Sequence of chain 1.C:
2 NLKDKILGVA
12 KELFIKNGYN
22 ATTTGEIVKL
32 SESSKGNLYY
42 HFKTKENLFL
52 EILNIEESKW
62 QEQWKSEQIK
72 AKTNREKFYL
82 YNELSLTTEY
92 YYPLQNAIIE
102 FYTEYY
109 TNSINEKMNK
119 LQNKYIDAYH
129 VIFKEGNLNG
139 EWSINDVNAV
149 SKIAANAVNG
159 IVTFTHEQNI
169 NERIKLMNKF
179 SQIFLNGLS

A small-molecule ligand and the protein it binds are described below.
Small molecule (SMILES): CCNc1cc2oc3c/c(=[NH+]/CC)c(C)cc-3c(-c3ccccc3C(=O)OCC)c2cc1C

Binding-site contacts:
Ligand atom C17 contacts residue LEU54 of chain 1.C at 3.1 Å (hydrophobic).
Ligand atom C25 contacts residue GLN64 of chain 1.C at 3.1 Å.
Ligand atom C17 contacts residue GLU58 of chain 1.C at 3.9 Å.
Ligand atom N1 contacts residue GLN96 of chain 1.C at 3.1 Å (h-bond).
Ligand atom C1 contacts residue TYR93 of chain 1.C at 3.6 Å (hydrophobic).
Ligand atom C5 contacts residue TRP61 of chain 1.C at 3.9 Å (hydrophobic).
Ligand atom C23 contacts residue GLN96 of chain 1.C at 3.1 Å.
Ligand atom C24 contacts residue GLN64 of chain 1.C at 2.9 Å.
Ligand atom C5 contacts residue TYR93 of chain 1.C at 3.6 Å (hydrophobic).
Ligand atom C9 contacts residue TYR93 of chain 1.C at 3.8 Å (hydrophobic).
Ligand atom C29 contacts residue TRP61 of chain 1.C at 3.2 Å (hydrophobic).
Ligand atom C23 contacts residue ILE100 of chain 1.C at 3.6 Å (hydrophobic).
Ligand atom C18 contacts residue GLU58 of chain 1.C at 3.8 Å.
Ligand atom C21 contacts residue GLN64 of chain 1.C at 3.6 Å.
Ligand atom C10 contacts residue THR89 of chain 1.C at 3.6 Å.
Ligand atom C16 contacts residue LEU54 of chain 1.C at 3.3 Å (hydrophobic).
Ligand atom C21 contacts residue TRP61 of chain 1.C at 3.7 Å (hydrophobic).
Ligand atom C29 contacts residue GLU58 of chain 1.C at 2.9 Å.
Ligand atom C4 contacts residue TYR93 of chain 1.C at 3.7 Å (hydrophobic).
Ligand atom C22 contacts residue GLN96 of chain 1.C at 3.6 Å.
Ligand atom O1 contacts residue TYR93 of chain 1.C at 3.5 Å.
Ligand atom C15 contacts residue TYR93 of chain 1.C at 3.6 Å (hydrophobic).
Ligand atom O2 contacts residue TYR123 of chain 1.C at 3.6 Å.
Ligand atom C6 contacts residue TYR93 of chain 1.C at 3.4 Å (hydrophobic).
Ligand atom C7 contacts residue TYR93 of chain 1.C at 3.7 Å (hydrophobic).
Ligand atom C12 contacts residue GLN96 of chain 1.C at 3.9 Å.
Ligand atom O1 contacts residue THR89 of chain 1.C at 2.9 Å.
Ligand atom C21 contacts residue GLU57 of chain 1.C at 3.4 Å.
Ligand atom C29 contacts residue TYR123 of chain 1.C at 3.1 Å (hydrophobic).
Ligand atom C28 contacts residue GLU58 of chain 1.C at 3.1 Å.
Ligand atom C22 contacts residue THR161 of chain 1.C at 3.7 Å.
Ligand atom C28 contacts residue TRP61 of chain 1.C at 3.3 Å (hydrophobic).
Ligand atom C11 contacts residue GLN96 of chain 1.C at 3.2 Å.
Ligand atom C7 contacts residue THR89 of chain 1.C at 3.6 Å.
Ligand atom C2 contacts residue TYR93 of chain 1.C at 3.6 Å (hydrophobic).
Ligand atom C10 contacts residue GLN96 of chain 1.C at 3.5 Å.
Ligand atom C1 contacts residue THR89 of chain 1.C at 3.6 Å.
Ligand atom O2 contacts residue GLU58 of chain 1.C at 3.7 Å.
Ligand atom C6 contacts residue THR89 of chain 1.C at 3.5 Å.
Ligand atom C3 contacts residue TYR93 of chain 1.C at 3.7 Å (hydrophobic).